Binding-site contacts:
Ligand atom OAD contacts residue LYS454 of chain 1.B at 3.3 Å.
Ligand atom OE2 contacts residue GLU705 of chain 1.B at 4.0 Å.
Ligand atom OAD contacts residue LYS686 of chain 1.B at 3.5 Å (salt-bridge).
Ligand atom CAL contacts residue GLU407 of chain 1.B at 3.7 Å.
Ligand atom O contacts residue LEU484 of chain 1.B at 3.5 Å.
Ligand atom OAG contacts residue GLY456 of chain 1.B at 3.5 Å (h-bond).
Ligand atom CAL contacts residue TYR455 of chain 1.B at 3.6 Å (hydrophobic).
Ligand atom CAT contacts residue TYR455 of chain 1.B at 3.8 Å (hydrophobic).
Ligand atom CAK contacts residue GLU653 of chain 1.B at 3.8 Å.
Ligand atom CAI contacts residue ASP654 of chain 1.B at 3.6 Å.
Ligand atom OXT contacts residue ARG490 of chain 1.B at 2.7 Å (salt-bridge).
Ligand atom CAK contacts residue ASP654 of chain 1.B at 3.4 Å.
Ligand atom C contacts residue ALA485 of chain 1.B at 3.8 Å (hydrophobic).
Ligand atom N contacts residue TYR455 of chain 1.B at 3.2 Å.
Ligand atom OXT contacts residue TYR455 of chain 1.B at 3.9 Å.
Ligand atom C contacts residue ASP654 of chain 1.B at 3.5 Å.
Ligand atom CAJ contacts residue VAL652 of chain 1.B at 3.6 Å (hydrophobic).
Ligand atom CB contacts residue ASP654 of chain 1.B at 3.6 Å.
Ligand atom CAB contacts residue LYS686 of chain 1.B at 3.4 Å.
Ligand atom CG contacts residue GLU407 of chain 1.B at 3.9 Å.
Ligand atom OAG contacts residue TYR455 of chain 1.B at 3.0 Å (h-bond).
Ligand atom CAB contacts residue VAL652 of chain 1.B at 3.8 Å (hydrophobic).
Ligand atom CD contacts residue ASP654 of chain 1.B at 3.8 Å.
Ligand atom OXT contacts residue ASP654 of chain 1.B at 2.9 Å (salt-bridge).
Ligand atom OAG contacts residue LYS454 of chain 1.B at 3.3 Å.
Ligand atom CAB contacts residue GLU653 of chain 1.B at 3.7 Å.
Ligand atom N contacts residue GLU407 of chain 1.B at 3.7 Å.
Ligand atom CAI contacts residue VAL652 of chain 1.B at 3.7 Å (hydrophobic).
Ligand atom C contacts residue ARG490 of chain 1.B at 3.2 Å.
Ligand atom O contacts residue ARG490 of chain 1.B at 3.1 Å (salt-bridge).
Ligand atom OAD contacts residue TYR455 of chain 1.B at 3.9 Å.
Ligand atom O contacts residue TYR455 of chain 1.B at 3.9 Å.
Ligand atom CAQ contacts residue TYR455 of chain 1.B at 3.9 Å (hydrophobic).
Ligand atom OE2 contacts residue ASP654 of chain 1.B at 3.0 Å (salt-bridge).
Ligand atom O contacts residue ALA485 of chain 1.B at 2.6 Å (h-bond).
Ligand atom OE1 contacts residue VAL652 of chain 1.B at 3.4 Å.
Ligand atom CAL contacts residue ILE405 of chain 1.B at 3.8 Å (hydrophobic).
Ligand atom C contacts residue TYR455 of chain 1.B at 3.8 Å (hydrophobic).
Ligand atom CAQ contacts residue LYS454 of chain 1.B at 3.6 Å.
Ligand atom CAA contacts residue ILE405 of chain 1.B at 3.8 Å (hydrophobic).

This small molecule binds to this protein.
Small molecule (SMILES): C/C(=C/C=C/[C@@H](C)C(=O)O)[C@H]1CN[C@H](C(=O)O)[C@H]1CC(=O)O

Sequence of chain 1.B:
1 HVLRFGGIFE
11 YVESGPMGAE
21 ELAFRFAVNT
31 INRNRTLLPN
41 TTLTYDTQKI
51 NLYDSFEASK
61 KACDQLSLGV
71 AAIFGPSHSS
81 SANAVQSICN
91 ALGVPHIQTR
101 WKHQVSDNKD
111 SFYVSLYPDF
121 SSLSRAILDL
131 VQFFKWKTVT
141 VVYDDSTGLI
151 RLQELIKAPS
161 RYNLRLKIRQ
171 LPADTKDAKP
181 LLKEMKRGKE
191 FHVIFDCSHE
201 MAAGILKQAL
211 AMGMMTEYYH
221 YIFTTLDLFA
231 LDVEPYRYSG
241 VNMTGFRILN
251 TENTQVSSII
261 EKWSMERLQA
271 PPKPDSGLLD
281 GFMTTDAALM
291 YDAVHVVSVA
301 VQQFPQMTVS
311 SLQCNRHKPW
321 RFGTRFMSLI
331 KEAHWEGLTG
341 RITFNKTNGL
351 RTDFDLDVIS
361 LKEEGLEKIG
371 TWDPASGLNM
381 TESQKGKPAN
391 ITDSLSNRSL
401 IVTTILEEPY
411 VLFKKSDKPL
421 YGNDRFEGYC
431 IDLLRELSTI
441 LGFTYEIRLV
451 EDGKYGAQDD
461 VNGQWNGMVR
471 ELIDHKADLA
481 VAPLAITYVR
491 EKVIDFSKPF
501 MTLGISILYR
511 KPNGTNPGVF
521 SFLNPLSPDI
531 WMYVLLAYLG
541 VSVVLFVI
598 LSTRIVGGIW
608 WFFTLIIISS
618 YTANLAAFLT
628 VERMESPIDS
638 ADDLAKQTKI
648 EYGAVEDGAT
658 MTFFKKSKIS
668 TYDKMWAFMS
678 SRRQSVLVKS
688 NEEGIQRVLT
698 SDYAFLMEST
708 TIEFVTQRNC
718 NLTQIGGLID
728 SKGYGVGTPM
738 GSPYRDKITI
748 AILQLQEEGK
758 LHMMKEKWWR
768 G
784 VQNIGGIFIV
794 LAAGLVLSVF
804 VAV